Sequence of chain 1.C:
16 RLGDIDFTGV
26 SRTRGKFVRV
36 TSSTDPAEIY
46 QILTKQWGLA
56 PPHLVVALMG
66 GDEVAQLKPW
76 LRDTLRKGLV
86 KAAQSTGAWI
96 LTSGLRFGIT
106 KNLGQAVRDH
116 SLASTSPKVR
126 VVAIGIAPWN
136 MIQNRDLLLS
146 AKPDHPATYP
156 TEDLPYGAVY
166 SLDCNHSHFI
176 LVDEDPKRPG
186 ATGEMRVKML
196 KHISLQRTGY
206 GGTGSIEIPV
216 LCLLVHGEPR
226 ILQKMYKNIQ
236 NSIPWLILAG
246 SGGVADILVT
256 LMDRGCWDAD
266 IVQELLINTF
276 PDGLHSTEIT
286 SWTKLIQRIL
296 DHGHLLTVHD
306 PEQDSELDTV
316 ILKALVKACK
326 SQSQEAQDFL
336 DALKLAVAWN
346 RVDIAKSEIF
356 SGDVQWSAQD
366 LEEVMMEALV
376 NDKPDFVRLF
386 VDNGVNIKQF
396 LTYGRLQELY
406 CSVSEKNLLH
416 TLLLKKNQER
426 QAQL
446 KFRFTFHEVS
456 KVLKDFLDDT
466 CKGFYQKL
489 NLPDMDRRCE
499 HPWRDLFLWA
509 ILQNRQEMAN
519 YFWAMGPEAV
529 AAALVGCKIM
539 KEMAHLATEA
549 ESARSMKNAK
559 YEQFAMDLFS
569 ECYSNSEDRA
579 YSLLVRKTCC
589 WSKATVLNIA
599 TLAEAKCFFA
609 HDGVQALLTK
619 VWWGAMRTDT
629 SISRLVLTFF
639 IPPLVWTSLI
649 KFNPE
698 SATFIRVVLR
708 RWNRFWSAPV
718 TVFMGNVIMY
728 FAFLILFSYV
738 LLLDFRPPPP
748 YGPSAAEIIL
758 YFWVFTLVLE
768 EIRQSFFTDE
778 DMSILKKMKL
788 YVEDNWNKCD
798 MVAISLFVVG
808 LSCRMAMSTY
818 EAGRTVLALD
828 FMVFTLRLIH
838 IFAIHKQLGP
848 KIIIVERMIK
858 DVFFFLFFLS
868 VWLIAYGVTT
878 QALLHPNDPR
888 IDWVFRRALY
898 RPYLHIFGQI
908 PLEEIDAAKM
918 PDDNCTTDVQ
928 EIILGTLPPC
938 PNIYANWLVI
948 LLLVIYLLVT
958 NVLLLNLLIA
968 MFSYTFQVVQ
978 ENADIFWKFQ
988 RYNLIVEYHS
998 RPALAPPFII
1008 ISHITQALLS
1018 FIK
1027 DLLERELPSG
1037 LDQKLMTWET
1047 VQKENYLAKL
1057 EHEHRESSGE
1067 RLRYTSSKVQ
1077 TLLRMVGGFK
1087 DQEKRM

This small molecule binds to this protein.
Small molecule (SMILES): C[C@@H]1CC[C@@]2(OC1)O[C@H]1C[C@H]3[C@@H]4CC=C5C[C@@H](OCC[C@H](CO)CO[C@@H]6O[C@H](CO)[C@@H](O[C@H]7O[C@H](CO)[C@@H](O)[C@H](O)[C@H]7O)[C@H](O)[C@H]6O)CC[C@]5(C)[C@H]4CC[C@]3(C)[C@H]1[C@@H]2C

Binding-site contacts:
Ligand atom C26 contacts residue LEU948 of chain 1.B at 3.4 Å (hydrophobic).
Ligand atom O8 contacts residue ALA915 of chain 1.B at 3.4 Å (h-bond).
Ligand atom C5 contacts residue YUV1 of chain 1.M at 3.4 Å.
Ligand atom C3 contacts residue VAL951 of chain 1.B at 3.8 Å (hydrophobic).
Ligand atom C32 contacts residue ASP889 of chain 1.C at 3.8 Å.
Ligand atom C2 contacts residue TYR900 of chain 1.C at 3.5 Å (hydrophobic).
Ligand atom C11 contacts residue PHE892 of chain 1.C at 3.8 Å (hydrophobic).
Ligand atom C11 contacts residue YUV1 of chain 1.M at 3.6 Å.
Ligand atom C27 contacts residue YUV1 of chain 1.M at 3.4 Å.
Ligand atom C12 contacts residue YUV1 of chain 1.M at 3.8 Å.
Ligand atom C10 contacts residue PHE892 of chain 1.C at 3.6 Å (hydrophobic).
Ligand atom C13 contacts residue YUV1 of chain 1.M at 3.9 Å.
Ligand atom C42 contacts residue ALA914 of chain 1.B at 3.0 Å (hydrophobic).
Ligand atom C16 contacts residue TRP944 of chain 1.B at 3.4 Å (hydrophobic).
Ligand atom C42 contacts residue ALA915 of chain 1.B at 3.5 Å (hydrophobic).
Ligand atom O1 contacts residue LEU896 of chain 1.C at 3.8 Å.
Ligand atom O8 contacts residue ALA914 of chain 1.B at 3.9 Å.
Ligand atom C27 contacts residue ASP889 of chain 1.C at 3.5 Å.
Ligand atom C3 contacts residue TYR900 of chain 1.C at 3.9 Å (hydrophobic).
Ligand atom O3 contacts residue ASP889 of chain 1.C at 3.2 Å (salt-bridge).
Ligand atom C29 contacts residue ASP889 of chain 1.C at 3.9 Å.
Ligand atom C14 contacts residue YUV1 of chain 1.M at 3.6 Å.
Ligand atom O13 contacts residue ASP889 of chain 1.C at 2.7 Å (salt-bridge).
Ligand atom C15 contacts residue TRP944 of chain 1.B at 3.5 Å (hydrophobic).
Ligand atom C10 contacts residue YUV1 of chain 1.M at 4.0 Å.
Ligand atom C31 contacts residue ASP889 of chain 1.C at 3.9 Å.
Ligand atom O12 contacts residue TRP890 of chain 1.C at 3.0 Å (h-bond).
Ligand atom O contacts residue YUV1 of chain 1.M at 3.1 Å.
Ligand atom C32 contacts residue TRP890 of chain 1.C at 3.1 Å (hydrophobic).
Ligand atom C36 contacts residue ALA914 of chain 1.B at 3.8 Å (hydrophobic).
Ligand atom C33 contacts residue TRP890 of chain 1.C at 3.6 Å (hydrophobic).
Ligand atom O8 contacts residue MET917 of chain 1.B at 2.5 Å (h-bond).
Ligand atom C contacts residue LEU870 of chain 1.C at 3.9 Å (hydrophobic).
Ligand atom C18 contacts residue ILE947 of chain 1.B at 3.7 Å (hydrophobic).
Ligand atom C7 contacts residue LEU896 of chain 1.C at 3.9 Å (hydrophobic).
Ligand atom O13 contacts residue TRP890 of chain 1.C at 2.3 Å (h-bond).
Ligand atom O10 contacts residue ALA915 of chain 1.B at 3.2 Å (h-bond).
Ligand atom C42 contacts residue MET917 of chain 1.B at 3.1 Å (hydrophobic).
Ligand atom C11 contacts residue ASP889 of chain 1.C at 3.8 Å.
Ligand atom O2 contacts residue ASP889 of chain 1.C at 4.0 Å.

Sequence of chain 1.B:
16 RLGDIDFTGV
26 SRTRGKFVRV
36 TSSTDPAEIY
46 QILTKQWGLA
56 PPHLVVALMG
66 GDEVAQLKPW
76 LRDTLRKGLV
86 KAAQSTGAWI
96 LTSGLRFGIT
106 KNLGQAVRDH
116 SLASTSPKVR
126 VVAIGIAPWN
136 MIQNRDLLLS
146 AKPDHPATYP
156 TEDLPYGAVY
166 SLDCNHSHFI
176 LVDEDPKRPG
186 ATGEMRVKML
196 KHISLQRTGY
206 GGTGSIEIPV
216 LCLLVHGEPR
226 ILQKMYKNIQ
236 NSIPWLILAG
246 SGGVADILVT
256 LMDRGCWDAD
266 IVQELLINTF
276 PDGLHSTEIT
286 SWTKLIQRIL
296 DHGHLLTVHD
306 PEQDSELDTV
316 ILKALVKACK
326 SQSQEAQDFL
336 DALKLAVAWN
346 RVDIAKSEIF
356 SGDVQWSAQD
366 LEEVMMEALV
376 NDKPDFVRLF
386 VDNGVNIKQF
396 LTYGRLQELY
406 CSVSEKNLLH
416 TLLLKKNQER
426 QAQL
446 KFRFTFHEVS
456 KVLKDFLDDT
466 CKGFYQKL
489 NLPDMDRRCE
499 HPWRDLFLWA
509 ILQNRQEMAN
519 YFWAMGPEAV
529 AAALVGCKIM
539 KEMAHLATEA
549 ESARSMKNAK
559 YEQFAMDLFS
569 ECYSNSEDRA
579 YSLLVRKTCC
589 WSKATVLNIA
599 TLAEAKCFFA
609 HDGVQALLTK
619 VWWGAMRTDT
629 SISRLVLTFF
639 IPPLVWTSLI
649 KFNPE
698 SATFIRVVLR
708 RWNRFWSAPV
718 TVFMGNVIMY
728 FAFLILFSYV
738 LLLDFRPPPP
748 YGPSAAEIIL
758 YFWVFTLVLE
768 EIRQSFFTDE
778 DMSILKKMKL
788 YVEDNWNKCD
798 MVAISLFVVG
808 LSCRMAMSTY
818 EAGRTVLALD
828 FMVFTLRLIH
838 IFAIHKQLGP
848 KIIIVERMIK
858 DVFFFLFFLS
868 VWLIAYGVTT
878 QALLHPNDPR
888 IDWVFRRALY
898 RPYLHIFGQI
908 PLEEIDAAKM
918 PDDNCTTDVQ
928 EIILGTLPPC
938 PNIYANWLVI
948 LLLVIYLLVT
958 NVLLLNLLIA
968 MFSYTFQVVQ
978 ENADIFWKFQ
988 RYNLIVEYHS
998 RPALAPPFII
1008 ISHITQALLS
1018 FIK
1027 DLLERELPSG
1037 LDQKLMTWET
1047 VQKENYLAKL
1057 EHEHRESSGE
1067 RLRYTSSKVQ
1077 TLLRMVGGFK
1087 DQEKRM